The small molecule below binds the protein below.
Small molecule (SMILES): CC(C)n1nc(-c2ccc3oc(N)nc3c2)c2c(Cl)nc(N)nc21

Sequence of chain 1.A:
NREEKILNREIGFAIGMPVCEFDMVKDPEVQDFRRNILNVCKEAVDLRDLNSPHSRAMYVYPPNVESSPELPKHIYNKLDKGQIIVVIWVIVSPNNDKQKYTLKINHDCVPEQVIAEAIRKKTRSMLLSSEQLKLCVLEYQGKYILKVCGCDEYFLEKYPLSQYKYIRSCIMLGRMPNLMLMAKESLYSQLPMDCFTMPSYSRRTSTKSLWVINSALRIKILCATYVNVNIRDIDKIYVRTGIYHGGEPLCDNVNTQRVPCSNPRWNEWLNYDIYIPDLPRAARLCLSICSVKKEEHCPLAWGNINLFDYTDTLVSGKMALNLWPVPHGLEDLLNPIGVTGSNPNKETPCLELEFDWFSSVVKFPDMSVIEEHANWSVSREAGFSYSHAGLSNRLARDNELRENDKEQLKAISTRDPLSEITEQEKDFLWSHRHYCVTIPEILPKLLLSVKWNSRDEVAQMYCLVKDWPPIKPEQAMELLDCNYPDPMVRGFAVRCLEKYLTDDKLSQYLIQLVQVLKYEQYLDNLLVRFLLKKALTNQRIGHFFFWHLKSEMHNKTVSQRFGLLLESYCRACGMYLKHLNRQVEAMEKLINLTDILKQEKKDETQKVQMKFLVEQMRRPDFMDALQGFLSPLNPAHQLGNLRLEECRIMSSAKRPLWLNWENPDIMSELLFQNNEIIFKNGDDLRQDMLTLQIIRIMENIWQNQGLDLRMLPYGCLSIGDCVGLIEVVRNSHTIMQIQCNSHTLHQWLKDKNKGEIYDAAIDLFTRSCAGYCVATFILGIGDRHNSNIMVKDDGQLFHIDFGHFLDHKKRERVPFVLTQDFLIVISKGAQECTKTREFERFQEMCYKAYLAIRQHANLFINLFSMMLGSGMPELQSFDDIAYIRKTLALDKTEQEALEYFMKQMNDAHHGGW

Binding-site contacts:
Ligand atom N13 contacts residue VAL745 of chain 1.A at 2.6 Å (h-bond).
Ligand atom N1 contacts residue VAL744 of chain 1.A at 3.9 Å.
Ligand atom C9 contacts residue ILE694 of chain 1.A at 3.9 Å (hydrophobic).
Ligand atom N3 contacts residue MET816 of chain 1.A at 3.5 Å.
Ligand atom N21 contacts residue ILE826 of chain 1.A at 3.9 Å.
Ligand atom C16 contacts residue ILE826 of chain 1.A at 3.6 Å (hydrophobic).
Ligand atom N1 contacts residue VAL745 of chain 1.A at 3.2 Å (h-bond).
Ligand atom N24 contacts residue ASP704 of chain 1.A at 2.8 Å (salt-bridge).
Ligand atom O23 contacts residue ASP827 of chain 1.A at 3.0 Å (salt-bridge).
Ligand atom C19 contacts residue ASP827 of chain 1.A at 3.2 Å.
Ligand atom CL contacts residue ILE742 of chain 1.A at 3.9 Å.
Ligand atom C20 contacts residue ILE826 of chain 1.A at 4.0 Å (hydrophobic).
Ligand atom N24 contacts residue TYR730 of chain 1.A at 3.6 Å.
Ligand atom N21 contacts residue ASP827 of chain 1.A at 3.1 Å (salt-bridge).
Ligand atom N13 contacts residue SER748 of chain 1.A at 2.9 Å (h-bond).
Ligand atom C22 contacts residue ASP827 of chain 1.A at 3.4 Å.
Ligand atom C9 contacts residue ILE826 of chain 1.A at 4.0 Å (hydrophobic).
Ligand atom C22 contacts residue TYR730 of chain 1.A at 3.4 Å (hydrophobic).
Ligand atom C17 contacts residue ASP827 of chain 1.A at 3.7 Å.
Ligand atom N13 contacts residue VAL744 of chain 1.A at 3.9 Å.
Ligand atom C12 contacts residue TRP674 of chain 1.A at 3.6 Å (hydrophobic).
Ligand atom N13 contacts residue MET816 of chain 1.A at 3.8 Å.
Ligand atom C5 contacts residue ILE694 of chain 1.A at 3.9 Å (hydrophobic).
Ligand atom C17 contacts residue LYS696 of chain 1.A at 3.3 Å.
Ligand atom N21 contacts residue TYR730 of chain 1.A at 2.5 Å (h-bond).
Ligand atom C2 contacts residue VAL745 of chain 1.A at 3.8 Å (hydrophobic).
Ligand atom O23 contacts residue LYS696 of chain 1.A at 3.4 Å (salt-bridge).
Ligand atom C11 contacts residue MET666 of chain 1.A at 3.8 Å (hydrophobic).
Ligand atom C20 contacts residue ASP827 of chain 1.A at 3.6 Å.
Ligand atom O23 contacts residue ILE742 of chain 1.A at 3.4 Å.
Ligand atom C12 contacts residue MET666 of chain 1.A at 3.6 Å (hydrophobic).
Ligand atom C17 contacts residue ILE742 of chain 1.A at 3.6 Å (hydrophobic).
Ligand atom C20 contacts residue ILE742 of chain 1.A at 4.0 Å (hydrophobic).
Ligand atom N24 contacts residue ASP827 of chain 1.A at 3.8 Å.
Ligand atom C19 contacts residue ILE742 of chain 1.A at 3.5 Å (hydrophobic).
Ligand atom C2 contacts residue SER748 of chain 1.A at 3.7 Å.
Ligand atom C19 contacts residue LYS696 of chain 1.A at 3.7 Å.
Ligand atom CL contacts residue GLU743 of chain 1.A at 3.1 Å.
Ligand atom C2 contacts residue MET816 of chain 1.A at 3.7 Å (hydrophobic).
Ligand atom C20 contacts residue TYR730 of chain 1.A at 3.6 Å (hydrophobic).